Sequence of chain 1.A:
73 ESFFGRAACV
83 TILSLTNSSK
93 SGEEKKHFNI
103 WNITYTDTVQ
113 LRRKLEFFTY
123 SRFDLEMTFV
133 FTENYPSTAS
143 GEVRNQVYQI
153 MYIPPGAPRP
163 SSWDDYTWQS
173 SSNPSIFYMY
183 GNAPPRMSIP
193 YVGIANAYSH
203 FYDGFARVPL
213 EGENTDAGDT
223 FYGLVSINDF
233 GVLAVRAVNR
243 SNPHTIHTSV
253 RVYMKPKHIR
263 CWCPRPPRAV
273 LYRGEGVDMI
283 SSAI

This small molecule binds to this protein.
Small molecule (SMILES): CC[C@H](C)[C@H](NC(=O)[C@@H](N)CC(C)C)C(=O)NCC(=O)N[C@@H](CCCN=C(N)N)C(=O)N[C@H](C=O)[C@@H](C)O

Binding-site contacts:
Ligand atom N contacts residue LYS234 of chain 5.C at 1.5 Å.
Ligand atom C contacts residue LYS98 of chain 1.A at 3.7 Å.
Ligand atom CA contacts residue LYS234 of chain 5.C at 2.5 Å.
Ligand atom O contacts residue SER86 of chain 1.A at 2.8 Å (h-bond).
Ligand atom NH1 contacts residue LEU87 of chain 1.A at 3.9 Å.
Ligand atom N contacts residue SER86 of chain 1.A at 4.0 Å.
Ligand atom CD2 contacts residue ILE84 of chain 1.A at 3.9 Å (hydrophobic).
Ligand atom CB contacts residue SER86 of chain 1.A at 3.9 Å.
Ligand atom NH1 contacts residue SER86 of chain 1.A at 3.4 Å (h-bond).
Ligand atom NH2 contacts residue LYS98 of chain 1.A at 2.7 Å (salt-bridge).
Ligand atom NH1 contacts residue LYS98 of chain 1.A at 3.7 Å.
Ligand atom N contacts residue LYS234 of chain 5.C at 3.6 Å.
Ligand atom NE contacts residue SER86 of chain 1.A at 3.6 Å.
Ligand atom NH2 contacts residue PHE100 of chain 1.A at 2.8 Å (h-bond).
Ligand atom CA contacts residue SER233 of chain 5.C at 3.6 Å.
Ligand atom C contacts residue LYS234 of chain 5.C at 3.0 Å.
Ligand atom CD contacts residue ASN101 of chain 1.A at 3.2 Å.
Ligand atom CZ contacts residue LEU87 of chain 1.A at 4.2 Å (hydrophobic).
Ligand atom NH2 contacts residue LYS97 of chain 1.A at 3.6 Å (salt-bridge).
Ligand atom C contacts residue SER86 of chain 1.A at 3.6 Å.
Ligand atom O contacts residue LYS234 of chain 5.C at 3.4 Å.
Ligand atom NH2 contacts residue LEU87 of chain 1.A at 3.9 Å.
Ligand atom CZ contacts residue LYS98 of chain 1.A at 3.7 Å.
Ligand atom CA contacts residue SER86 of chain 1.A at 4.0 Å.
Ligand atom NH1 contacts residue THR88 of chain 1.A at 3.8 Å.
Ligand atom CB contacts residue SER233 of chain 5.C at 4.1 Å.
Ligand atom O contacts residue LYS98 of chain 1.A at 3.8 Å.
Ligand atom CD contacts residue SER86 of chain 1.A at 3.5 Å.
Ligand atom O contacts residue THR88 of chain 1.A at 3.7 Å.
Ligand atom CZ contacts residue PHE100 of chain 1.A at 4.1 Å (hydrophobic).
Ligand atom NE contacts residue ASN101 of chain 1.A at 3.0 Å (h-bond).
Ligand atom CG contacts residue SER86 of chain 1.A at 4.2 Å.
Ligand atom CZ contacts residue SER86 of chain 1.A at 3.2 Å.
Ligand atom NH2 contacts residue SER86 of chain 1.A at 3.5 Å (h-bond).
Ligand atom C contacts residue THR88 of chain 1.A at 4.2 Å.
Ligand atom N contacts residue SER233 of chain 5.C at 3.0 Å (h-bond).
Ligand atom CB contacts residue LYS234 of chain 5.C at 3.9 Å.
Ligand atom CD1 contacts residue ILE84 of chain 1.A at 4.0 Å (hydrophobic).
Ligand atom CZ contacts residue ASN101 of chain 1.A at 3.7 Å.
Ligand atom NH2 contacts residue ASN101 of chain 1.A at 3.7 Å.

Sequence of chain 5.C:
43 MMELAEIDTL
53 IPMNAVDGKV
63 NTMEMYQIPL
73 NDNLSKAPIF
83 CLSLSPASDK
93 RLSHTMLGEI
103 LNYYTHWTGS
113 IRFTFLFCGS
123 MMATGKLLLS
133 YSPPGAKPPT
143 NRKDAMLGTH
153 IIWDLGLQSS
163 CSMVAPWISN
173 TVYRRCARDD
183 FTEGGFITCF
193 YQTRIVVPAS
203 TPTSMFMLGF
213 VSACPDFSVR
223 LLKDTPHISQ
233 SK